Sequence of chain 1.C:
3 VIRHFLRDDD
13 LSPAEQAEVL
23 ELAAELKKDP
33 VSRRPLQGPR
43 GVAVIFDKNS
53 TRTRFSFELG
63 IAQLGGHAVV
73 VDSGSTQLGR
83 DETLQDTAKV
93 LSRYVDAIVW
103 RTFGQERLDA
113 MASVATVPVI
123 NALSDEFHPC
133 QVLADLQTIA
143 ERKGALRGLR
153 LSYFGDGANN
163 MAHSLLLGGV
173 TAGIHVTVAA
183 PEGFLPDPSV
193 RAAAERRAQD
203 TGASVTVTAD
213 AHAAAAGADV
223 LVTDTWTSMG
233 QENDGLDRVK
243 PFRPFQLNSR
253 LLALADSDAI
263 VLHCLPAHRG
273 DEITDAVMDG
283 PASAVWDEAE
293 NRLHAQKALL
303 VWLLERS

Sequence of chain 1.B:
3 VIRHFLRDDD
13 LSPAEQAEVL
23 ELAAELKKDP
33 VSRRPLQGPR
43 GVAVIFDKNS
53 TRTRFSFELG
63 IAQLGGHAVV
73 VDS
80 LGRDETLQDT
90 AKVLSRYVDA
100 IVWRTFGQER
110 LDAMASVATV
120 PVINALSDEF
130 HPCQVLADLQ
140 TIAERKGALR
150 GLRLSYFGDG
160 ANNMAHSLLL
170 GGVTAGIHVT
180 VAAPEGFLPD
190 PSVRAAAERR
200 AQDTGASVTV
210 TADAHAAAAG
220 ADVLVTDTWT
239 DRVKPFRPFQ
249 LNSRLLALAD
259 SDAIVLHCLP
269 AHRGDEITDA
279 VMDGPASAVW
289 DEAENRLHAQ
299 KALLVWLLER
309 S

Binding-site contacts:
Ligand atom O01 contacts residue VAL92 of chain 1.C at 4.2 Å.
Ligand atom C06 contacts residue ARG54 of chain 1.B at 4.2 Å.
Ligand atom C08 contacts residue VAL92 of chain 1.C at 4.0 Å (hydrophobic).
Ligand atom C05 contacts residue LEU93 of chain 1.C at 4.4 Å (hydrophobic).
Ligand atom C12 contacts residue ARG54 of chain 1.B at 3.5 Å.
Ligand atom O13 contacts residue GLU84 of chain 1.C at 2.5 Å (salt-bridge).
Ligand atom C07 contacts residue ARG54 of chain 1.B at 3.6 Å.
Ligand atom O11 contacts residue ARG54 of chain 1.B at 3.8 Å.
Ligand atom O11 contacts residue ARG294 of chain 1.B at 3.5 Å.
Ligand atom O10 contacts residue ARG54 of chain 1.B at 4.3 Å.
Ligand atom N09 contacts residue ALA291 of chain 1.B at 4.4 Å.
Ligand atom B02 contacts residue VAL92 of chain 1.C at 4.0 Å.
Ligand atom C04 contacts residue VAL92 of chain 1.C at 4.0 Å (hydrophobic).
Ligand atom O13 contacts residue THR89 of chain 1.C at 3.8 Å.
Ligand atom O11 contacts residue TYR96 of chain 1.C at 3.7 Å.
Ligand atom C06 contacts residue TYR96 of chain 1.C at 4.1 Å (hydrophobic).
Ligand atom O10 contacts residue ALA291 of chain 1.B at 3.6 Å.
Ligand atom O01 contacts residue LEU267 of chain 1.B at 3.7 Å.
Ligand atom C03 contacts residue VAL92 of chain 1.C at 3.7 Å (hydrophobic).
Ligand atom B02 contacts residue ARG54 of chain 1.B at 3.4 Å.
Ligand atom C12 contacts residue VAL92 of chain 1.C at 3.6 Å (hydrophobic).
Ligand atom N09 contacts residue TYR96 of chain 1.C at 4.2 Å.
Ligand atom C07 contacts residue PHE57 of chain 1.B at 3.7 Å (hydrophobic).
Ligand atom N09 contacts residue ARG294 of chain 1.B at 4.2 Å.
Ligand atom C04 contacts residue ARG54 of chain 1.B at 4.3 Å.
Ligand atom C05 contacts residue VAL92 of chain 1.C at 4.3 Å (hydrophobic).
Ligand atom C08 contacts residue ARG54 of chain 1.B at 3.8 Å.
Ligand atom O01 contacts residue ARG54 of chain 1.B at 2.9 Å (salt-bridge).
Ligand atom O10 contacts residue LEU267 of chain 1.B at 4.2 Å.
Ligand atom N09 contacts residue ARG54 of chain 1.B at 3.9 Å.
Ligand atom C05 contacts residue PHE57 of chain 1.B at 4.2 Å (hydrophobic).
Ligand atom C07 contacts residue SER58 of chain 1.B at 4.0 Å.
Ligand atom C07 contacts residue TYR96 of chain 1.C at 3.5 Å (hydrophobic).
Ligand atom O11 contacts residue ALA291 of chain 1.B at 4.3 Å.
Ligand atom B02 contacts residue GLU84 of chain 1.C at 3.4 Å.
Ligand atom C04 contacts residue LEU93 of chain 1.C at 4.2 Å (hydrophobic).
Ligand atom C06 contacts residue VAL92 of chain 1.C at 4.3 Å (hydrophobic).
Ligand atom C03 contacts residue ARG54 of chain 1.B at 3.7 Å.
Ligand atom O13 contacts residue ARG54 of chain 1.B at 4.1 Å.
Ligand atom O01 contacts residue GLU84 of chain 1.C at 2.7 Å (salt-bridge).

A protein and the small-molecule ligand that binds it are described below.
Small molecule (SMILES): Cc1ccc(B(O)O)cc1[N+](=O)[O-]